Sequence of chain 1.A:
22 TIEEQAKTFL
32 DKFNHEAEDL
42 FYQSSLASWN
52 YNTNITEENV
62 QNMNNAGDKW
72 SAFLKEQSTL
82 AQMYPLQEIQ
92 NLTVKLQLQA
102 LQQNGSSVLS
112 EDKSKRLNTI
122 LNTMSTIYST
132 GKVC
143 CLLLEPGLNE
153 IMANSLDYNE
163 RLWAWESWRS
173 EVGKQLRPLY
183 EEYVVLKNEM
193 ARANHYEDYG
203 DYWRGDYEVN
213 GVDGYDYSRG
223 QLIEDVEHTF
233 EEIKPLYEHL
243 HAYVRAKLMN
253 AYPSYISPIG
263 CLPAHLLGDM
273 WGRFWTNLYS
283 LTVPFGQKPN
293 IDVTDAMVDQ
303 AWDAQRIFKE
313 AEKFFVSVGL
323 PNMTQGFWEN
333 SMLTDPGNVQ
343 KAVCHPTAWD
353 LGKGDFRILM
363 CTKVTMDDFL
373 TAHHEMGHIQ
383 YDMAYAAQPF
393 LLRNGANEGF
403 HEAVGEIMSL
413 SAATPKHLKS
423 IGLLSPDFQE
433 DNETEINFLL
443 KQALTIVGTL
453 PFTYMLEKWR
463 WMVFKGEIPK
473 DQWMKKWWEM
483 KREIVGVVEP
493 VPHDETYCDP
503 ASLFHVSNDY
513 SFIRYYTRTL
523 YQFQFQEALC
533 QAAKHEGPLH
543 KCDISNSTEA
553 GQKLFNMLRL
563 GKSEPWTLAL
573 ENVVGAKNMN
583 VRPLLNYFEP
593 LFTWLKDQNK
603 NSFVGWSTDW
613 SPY

Binding-site contacts:
Ligand atom C2 contacts residue THR94 of chain 1.A at 4.3 Å.
Ligand atom N2 contacts residue ASN92 of chain 1.A at 2.9 Å (h-bond).
Ligand atom C8 contacts residue GLN98 of chain 1.A at 3.7 Å.
Ligand atom C7 contacts residue THR94 of chain 1.A at 4.5 Å.
Ligand atom O7 contacts residue ASN92 of chain 1.A at 3.8 Å.
Ligand atom O6 contacts residue ASN92 of chain 1.A at 4.2 Å.
Ligand atom C8 contacts residue VAL95 of chain 1.A at 3.9 Å (hydrophobic).
Ligand atom C6 contacts residue ASN92 of chain 1.A at 4.4 Å.
Ligand atom C3 contacts residue ASN92 of chain 1.A at 3.8 Å.
Ligand atom C8 contacts residue THR94 of chain 1.A at 4.2 Å.
Ligand atom C4 contacts residue ASN92 of chain 1.A at 4.2 Å.
Ligand atom C5 contacts residue ASN92 of chain 1.A at 3.7 Å.
Ligand atom C2 contacts residue ASN92 of chain 1.A at 2.5 Å.
Ligand atom C7 contacts residue VAL95 of chain 1.A at 4.2 Å (hydrophobic).
Ligand atom C1 contacts residue ASN92 of chain 1.A at 1.4 Å.
Ligand atom O5 contacts residue ASN92 of chain 1.A at 2.4 Å (h-bond).
Ligand atom O7 contacts residue LYS28 of chain 1.A at 4.2 Å.
Ligand atom N2 contacts residue VAL95 of chain 1.A at 4.4 Å.
Ligand atom N2 contacts residue THR94 of chain 1.A at 3.6 Å.
Ligand atom C7 contacts residue ASN92 of chain 1.A at 3.5 Å.

This protein binds this small molecule.
Small molecule (SMILES): CC(=O)N[C@@H]1[C@@H](O)[C@H](O)[C@@H](CO)O[C@H]1O